Binding-site contacts:
Ligand atom C8 contacts residue ASN236 of chain 1.A at 3.9 Å.
Ligand atom C3 contacts residue SER296 of chain 1.A at 4.0 Å.
Ligand atom O4 contacts residue ASP87 of chain 1.A at 4.0 Å.
Ligand atom O7 contacts residue CYS294 of chain 1.A at 4.1 Å.
Ligand atom C5 contacts residue ASN295 of chain 1.A at 3.3 Å.
Ligand atom O7 contacts residue GLN131 of chain 1.A at 3.9 Å.
Ligand atom N2 contacts residue SER296 of chain 1.A at 2.5 Å (h-bond).
Ligand atom C8 contacts residue ASN295 of chain 1.A at 3.5 Å.
Ligand atom C8 contacts residue SER296 of chain 1.A at 3.4 Å.
Ligand atom C2 contacts residue SER296 of chain 1.A at 3.4 Å.
Ligand atom C3 contacts residue ASN139 of chain 1.A at 3.8 Å.
Ligand atom O7 contacts residue ASN139 of chain 1.A at 3.9 Å.
Ligand atom O7 contacts residue ASN295 of chain 1.A at 2.6 Å (h-bond).
Ligand atom O3 contacts residue CYS294 of chain 1.A at 4.1 Å.
Ligand atom C8 contacts residue GLN131 of chain 1.A at 3.6 Å.
Ligand atom C3 contacts residue ASN295 of chain 1.A at 3.8 Å.
Ligand atom C7 contacts residue SER296 of chain 1.A at 3.4 Å.
Ligand atom N2 contacts residue ASN139 of chain 1.A at 3.0 Å (h-bond).
Ligand atom C2 contacts residue ASN295 of chain 1.A at 4.2 Å.
Ligand atom C1 contacts residue ASN295 of chain 1.A at 3.6 Å.
Ligand atom C1 contacts residue SER296 of chain 1.A at 3.3 Å.
Ligand atom C8 contacts residue PHE138 of chain 1.A at 4.1 Å (hydrophobic).
Ligand atom O6 contacts residue ARG238 of chain 1.A at 3.8 Å.
Ligand atom C2 contacts residue ASN139 of chain 1.A at 2.4 Å.
Ligand atom O6 contacts residue CYS294 of chain 1.A at 3.8 Å.
Ligand atom C4 contacts residue ASN295 of chain 1.A at 4.0 Å.
Ligand atom C8 contacts residue THR235 of chain 1.A at 4.0 Å.
Ligand atom C5 contacts residue ASN139 of chain 1.A at 3.7 Å.
Ligand atom O5 contacts residue ASN139 of chain 1.A at 2.3 Å (h-bond).
Ligand atom O3 contacts residue ARG238 of chain 1.A at 3.8 Å.
Ligand atom C6 contacts residue ARG238 of chain 1.A at 3.4 Å.
Ligand atom C1 contacts residue ASN139 of chain 1.A at 1.4 Å.
Ligand atom C7 contacts residue ASN139 of chain 1.A at 3.7 Å.
Ligand atom O6 contacts residue ARG238 of chain 1.A at 3.2 Å (salt-bridge).
Ligand atom O6 contacts residue TYR85 of chain 1.A at 3.7 Å.
Ligand atom O4 contacts residue ASN295 of chain 1.A at 4.2 Å.
Ligand atom O5 contacts residue ASN295 of chain 1.A at 3.8 Å.
Ligand atom C7 contacts residue ASN295 of chain 1.A at 3.3 Å.
Ligand atom C4 contacts residue ASN139 of chain 1.A at 4.2 Å.
Ligand atom C6 contacts residue TYR85 of chain 1.A at 4.3 Å (hydrophobic).

A protein and the small-molecule ligand that binds it are described below.
Small molecule (SMILES): CC(=O)N[C@H]1[C@H](O[C@H]2[C@H](O)[C@@H](NC(C)=O)CO[C@@H]2CO)O[C@H](CO)[C@@H](O[C@@H]2O[C@H](CO)[C@@H](O)[C@H](O)[C@@H]2O)[C@@H]1O

Sequence of chain 1.A:
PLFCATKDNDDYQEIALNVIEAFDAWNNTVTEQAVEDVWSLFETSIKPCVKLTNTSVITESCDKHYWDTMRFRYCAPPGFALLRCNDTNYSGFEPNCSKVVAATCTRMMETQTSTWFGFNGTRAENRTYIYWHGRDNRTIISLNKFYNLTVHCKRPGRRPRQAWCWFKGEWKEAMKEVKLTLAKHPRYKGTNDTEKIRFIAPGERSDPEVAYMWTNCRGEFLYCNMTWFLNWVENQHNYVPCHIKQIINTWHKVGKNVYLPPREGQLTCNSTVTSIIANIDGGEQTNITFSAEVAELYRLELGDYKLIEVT